A small-molecule ligand and the protein it binds are described below.
Small molecule (SMILES): CC[C@H](C)[C@H](NC(=O)[C@H](CC(C)C)NC(=O)[C@H](CCC(N)=O)NC(=O)[C@H](Cc1ccc(O)cc1)NC(=O)[C@@H](NC(=O)[C@@H](N)CC(=O)O)[C@@H](C)CC)C(=O)N[C@H](C=O)CCSC

Binding-site contacts:
Ligand atom CD1 contacts residue ARG132 of chain 1.H at 3.2 Å.
Ligand atom C contacts residue ARG132 of chain 1.H at 4.1 Å.
Ligand atom N contacts residue ARG132 of chain 1.H at 3.9 Å.
Ligand atom CD1 contacts residue MET135 of chain 1.H at 4.1 Å (hydrophobic).
Ligand atom CB contacts residue PRO152 of chain 1.H at 4.0 Å (hydrophobic).
Ligand atom CB contacts residue ILE103 of chain 1.H at 3.6 Å (hydrophobic).
Ligand atom SD contacts residue MET135 of chain 1.H at 3.5 Å.
Ligand atom CG1 contacts residue LYS133 of chain 1.H at 4.0 Å.
Ligand atom O contacts residue ARG132 of chain 1.H at 3.2 Å.
Ligand atom C contacts residue ARG151 of chain 1.H at 3.7 Å.
Ligand atom CB contacts residue LEU46 of chain 1.H at 3.7 Å (hydrophobic).
Ligand atom O contacts residue ASN106 of chain 1.H at 4.0 Å.
Ligand atom CG contacts residue ILE103 of chain 1.H at 3.4 Å (hydrophobic).
Ligand atom CG1 contacts residue ARG132 of chain 1.H at 3.5 Å.
Ligand atom O contacts residue ARG151 of chain 1.H at 3.0 Å (salt-bridge).
Ligand atom CE contacts residue ARG132 of chain 1.H at 3.4 Å.
Ligand atom O contacts residue ASN105 of chain 1.H at 4.0 Å.
Ligand atom CB contacts residue ASN106 of chain 1.H at 4.1 Å.
Ligand atom O contacts residue ARG132 of chain 1.H at 3.7 Å.
Ligand atom SD contacts residue TYR53 of chain 1.H at 3.3 Å (h-bond).
Ligand atom CB contacts residue ARG132 of chain 1.H at 4.1 Å.
Ligand atom CD1 contacts residue ARG132 of chain 1.H at 4.0 Å.
Ligand atom CE2 contacts residue ILE103 of chain 1.H at 4.2 Å (hydrophobic).
Ligand atom CD1 contacts residue LEU111 of chain 1.H at 3.8 Å (hydrophobic).
Ligand atom CD1 contacts residue LYS129 of chain 1.H at 4.1 Å.
Ligand atom O contacts residue ARG132 of chain 1.H at 3.8 Å.
Ligand atom CE contacts residue TYR53 of chain 1.H at 3.1 Å (hydrophobic).
Ligand atom CD1 contacts residue ALA136 of chain 1.H at 3.7 Å (hydrophobic).
Ligand atom CE1 contacts residue ARG132 of chain 1.H at 4.2 Å.
Ligand atom CA contacts residue ARG132 of chain 1.H at 3.9 Å.
Ligand atom O contacts residue SER153 of chain 1.H at 3.2 Å (h-bond).
Ligand atom CD1 contacts residue ILE103 of chain 1.H at 3.9 Å (hydrophobic).
Ligand atom CD2 contacts residue ILE103 of chain 1.H at 3.6 Å (hydrophobic).
Ligand atom O contacts residue LYS104 of chain 1.H at 4.1 Å.
Ligand atom C contacts residue ARG132 of chain 1.H at 3.9 Å.
Ligand atom SD contacts residue PRO152 of chain 1.H at 3.7 Å.
Ligand atom CD1 contacts residue LYS133 of chain 1.H at 3.6 Å.
Ligand atom CG contacts residue ARG132 of chain 1.H at 4.1 Å.
Ligand atom C contacts residue SER153 of chain 1.H at 3.1 Å.
Ligand atom CD1 contacts residue ARG132 of chain 1.H at 3.7 Å.

Sequence of chain 1.H:
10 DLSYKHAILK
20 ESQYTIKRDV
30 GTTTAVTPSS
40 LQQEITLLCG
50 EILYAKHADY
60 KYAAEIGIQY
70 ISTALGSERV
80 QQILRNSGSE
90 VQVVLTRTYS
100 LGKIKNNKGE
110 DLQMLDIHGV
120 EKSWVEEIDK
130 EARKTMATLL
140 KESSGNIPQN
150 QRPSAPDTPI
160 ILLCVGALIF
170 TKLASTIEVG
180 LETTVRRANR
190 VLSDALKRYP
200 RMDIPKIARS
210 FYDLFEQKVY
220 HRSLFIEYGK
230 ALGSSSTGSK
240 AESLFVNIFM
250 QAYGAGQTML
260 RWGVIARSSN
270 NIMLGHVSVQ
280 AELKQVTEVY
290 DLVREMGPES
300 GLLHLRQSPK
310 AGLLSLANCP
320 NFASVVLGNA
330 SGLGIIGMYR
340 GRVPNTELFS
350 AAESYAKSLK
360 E